Binding-site contacts:
Ligand atom C2' contacts residue GLU654 of chain 1.D at 3.4 Å.
Ligand atom O1G contacts residue ASN555 of chain 1.B at 3.6 Å (h-bond).
Ligand atom PG contacts residue MG1 of chain 1.AA at 2.9 Å.
Ligand atom O3A contacts residue LYS453 of chain 1.B at 3.7 Å.
Ligand atom C3' contacts residue GLU654 of chain 1.D at 3.5 Å.
Ligand atom O2G contacts residue GLU498 of chain 1.D at 3.0 Å (salt-bridge).
Ligand atom O3' contacts residue GLU654 of chain 1.D at 2.6 Å (salt-bridge).
Ligand atom N6 contacts residue TYR410 of chain 1.B at 3.3 Å (h-bond).
Ligand atom O2G contacts residue MG1 of chain 1.AA at 1.9 Å.
Ligand atom O2B contacts residue LYS453 of chain 1.B at 2.6 Å (salt-bridge).
Ligand atom C5' contacts residue SER450 of chain 1.B at 3.7 Å.
Ligand atom O3A contacts residue ALA452 of chain 1.B at 3.2 Å (h-bond).
Ligand atom O2B contacts residue ALA452 of chain 1.B at 3.5 Å (h-bond).
Ligand atom N7 contacts residue VAL603 of chain 1.B at 3.7 Å.
Ligand atom N3B contacts residue LYS453 of chain 1.B at 3.6 Å.
Ligand atom N3B contacts residue SER450 of chain 1.B at 3.1 Å (h-bond).
Ligand atom O1A contacts residue ALA452 of chain 1.B at 3.4 Å.
Ligand atom N3 contacts residue SER450 of chain 1.B at 3.3 Å (h-bond).
Ligand atom O1B contacts residue SER454 of chain 1.B at 2.9 Å (h-bond).
Ligand atom PA contacts residue MG1 of chain 1.AA at 3.0 Å.
Ligand atom N3B contacts residue MG1 of chain 1.AA at 2.9 Å.
Ligand atom PB contacts residue MG1 of chain 1.AA at 2.7 Å.
Ligand atom N3B contacts residue ARG651 of chain 1.D at 3.5 Å (salt-bridge).
Ligand atom PB contacts residue LYS453 of chain 1.B at 3.6 Å.
Ligand atom O1A contacts residue SER454 of chain 1.B at 3.1 Å (h-bond).
Ligand atom O1G contacts residue LYS453 of chain 1.B at 2.8 Å (salt-bridge).
Ligand atom O3A contacts residue SER450 of chain 1.B at 3.6 Å.
Ligand atom O2' contacts residue GLU654 of chain 1.D at 2.8 Å (salt-bridge).
Ligand atom O1B contacts residue MG1 of chain 1.AA at 1.9 Å.
Ligand atom O2B contacts residue THR451 of chain 1.B at 3.6 Å (h-bond).
Ligand atom O3G contacts residue ARG651 of chain 1.D at 3.5 Å (salt-bridge).
Ligand atom O1A contacts residue MG1 of chain 1.AA at 3.7 Å.
Ligand atom C2 contacts residue SER450 of chain 1.B at 3.6 Å.
Ligand atom O2A contacts residue GLU498 of chain 1.D at 3.0 Å (salt-bridge).
Ligand atom O1A contacts residue GLN455 of chain 1.B at 2.5 Å (h-bond).
Ligand atom C1' contacts residue GLU654 of chain 1.D at 3.4 Å.
Ligand atom O3A contacts residue MG1 of chain 1.AA at 3.2 Å.
Ligand atom O2A contacts residue MG1 of chain 1.AA at 2.0 Å.
Ligand atom O1A contacts residue LYS453 of chain 1.B at 3.5 Å (salt-bridge).
Ligand atom O2G contacts residue ARG651 of chain 1.D at 3.6 Å.

Sequence of chain 1.B:
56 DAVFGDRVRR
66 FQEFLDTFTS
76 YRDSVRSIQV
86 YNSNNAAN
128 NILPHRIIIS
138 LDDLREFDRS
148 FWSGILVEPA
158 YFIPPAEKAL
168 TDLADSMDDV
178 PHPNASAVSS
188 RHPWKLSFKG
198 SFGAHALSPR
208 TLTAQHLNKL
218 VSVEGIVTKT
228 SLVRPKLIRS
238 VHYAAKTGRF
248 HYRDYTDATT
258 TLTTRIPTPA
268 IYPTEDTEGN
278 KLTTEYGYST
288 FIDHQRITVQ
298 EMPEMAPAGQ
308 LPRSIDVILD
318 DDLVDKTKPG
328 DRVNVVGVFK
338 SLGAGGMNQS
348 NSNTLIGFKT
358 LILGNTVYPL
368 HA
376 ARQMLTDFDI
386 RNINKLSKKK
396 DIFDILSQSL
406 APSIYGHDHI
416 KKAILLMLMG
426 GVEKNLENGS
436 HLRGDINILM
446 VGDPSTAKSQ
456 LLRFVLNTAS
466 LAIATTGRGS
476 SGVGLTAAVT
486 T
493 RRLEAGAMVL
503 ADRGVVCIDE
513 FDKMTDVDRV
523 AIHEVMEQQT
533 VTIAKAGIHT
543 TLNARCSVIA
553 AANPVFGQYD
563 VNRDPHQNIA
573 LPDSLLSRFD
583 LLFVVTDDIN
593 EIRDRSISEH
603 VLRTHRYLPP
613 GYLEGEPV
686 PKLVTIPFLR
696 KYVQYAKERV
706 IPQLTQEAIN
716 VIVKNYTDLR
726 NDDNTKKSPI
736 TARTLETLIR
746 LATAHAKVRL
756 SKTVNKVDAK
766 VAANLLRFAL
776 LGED

Sequence of chain 1.D:
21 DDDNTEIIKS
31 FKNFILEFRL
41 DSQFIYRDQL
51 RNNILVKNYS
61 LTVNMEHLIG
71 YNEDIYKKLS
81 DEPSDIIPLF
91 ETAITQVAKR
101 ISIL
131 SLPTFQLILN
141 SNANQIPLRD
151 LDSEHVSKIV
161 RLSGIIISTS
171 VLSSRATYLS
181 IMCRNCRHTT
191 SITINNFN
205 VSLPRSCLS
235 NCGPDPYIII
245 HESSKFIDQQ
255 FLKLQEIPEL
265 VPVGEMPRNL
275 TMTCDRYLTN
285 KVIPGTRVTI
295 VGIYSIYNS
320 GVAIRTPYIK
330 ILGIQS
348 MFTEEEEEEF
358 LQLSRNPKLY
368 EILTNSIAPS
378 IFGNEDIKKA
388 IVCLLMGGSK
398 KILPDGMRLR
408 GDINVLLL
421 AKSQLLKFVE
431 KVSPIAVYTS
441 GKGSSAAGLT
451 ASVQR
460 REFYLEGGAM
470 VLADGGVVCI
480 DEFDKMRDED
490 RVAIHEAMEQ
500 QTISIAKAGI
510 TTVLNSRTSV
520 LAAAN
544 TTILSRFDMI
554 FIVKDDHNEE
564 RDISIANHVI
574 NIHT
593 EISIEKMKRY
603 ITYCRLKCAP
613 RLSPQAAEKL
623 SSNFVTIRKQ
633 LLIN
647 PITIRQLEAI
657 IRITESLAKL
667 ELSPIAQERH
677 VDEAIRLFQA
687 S

This small molecule binds to this protein.
Small molecule (SMILES): Nc1ncnc2c1ncn2[C@@H]1O[C@H](CO[P](=O)(O)O[P](=O)(O)NP(=O)(O)O)[C@@H](O)[C@H]1O